Binding-site contacts:
Ligand atom C7 contacts residue GLN278 of chain 52.F at 3.9 Å.
Ligand atom O7 contacts residue LEU62 of chain 52.F at 3.9 Å.
Ligand atom O8 contacts residue GLN278 of chain 52.F at 3.5 Å (h-bond).
Ligand atom O9 contacts residue LEU67 of chain 52.F at 2.3 Å.
Ligand atom C11 contacts residue ASN272 of chain 52.F at 3.6 Å.
Ligand atom O1B contacts residue ASN272 of chain 52.F at 3.4 Å (h-bond).
Ligand atom O9 contacts residue GLN278 of chain 52.F at 4.1 Å.
Ligand atom O1B contacts residue LYS68 of chain 52.F at 3.0 Å (salt-bridge).
Ligand atom C6 contacts residue LYS68 of chain 52.F at 4.0 Å.
Ligand atom C8 contacts residue LYS68 of chain 52.F at 3.5 Å.
Ligand atom C1 contacts residue THR276 of chain 52.F at 3.1 Å.
Ligand atom C9 contacts residue GLN278 of chain 52.F at 3.3 Å.
Ligand atom O1A contacts residue SER274 of chain 52.F at 3.8 Å.
Ligand atom C11 contacts residue LEU62 of chain 52.F at 3.9 Å (hydrophobic).
Ligand atom C10 contacts residue LEU62 of chain 52.F at 3.6 Å (hydrophobic).
Ligand atom N5 contacts residue GLN278 of chain 52.F at 3.9 Å.
Ligand atom O1B contacts residue THR276 of chain 52.F at 2.4 Å (h-bond).
Ligand atom C6 contacts residue ASN272 of chain 52.F at 3.6 Å.
Ligand atom C11 contacts residue HIS138 of chain 53.F at 3.1 Å.
Ligand atom O4 contacts residue ASP74 of chain 51.F at 4.0 Å.
Ligand atom C11 contacts residue THR276 of chain 52.F at 3.2 Å.
Ligand atom C11 contacts residue GLN278 of chain 52.F at 3.5 Å.
Ligand atom C11 contacts residue PHE270 of chain 52.F at 3.9 Å (hydrophobic).
Ligand atom C11 contacts residue PHE65 of chain 52.F at 4.0 Å (hydrophobic).
Ligand atom O8 contacts residue LYS68 of chain 52.F at 3.1 Å.
Ligand atom C11 contacts residue PHE75 of chain 51.F at 3.5 Å (hydrophobic).
Ligand atom O9 contacts residue LYS68 of chain 52.F at 2.5 Å (salt-bridge).
Ligand atom O10 contacts residue PHE75 of chain 51.F at 3.9 Å.
Ligand atom O8 contacts residue ASN272 of chain 52.F at 3.3 Å (h-bond).
Ligand atom O1A contacts residue ASN272 of chain 52.F at 4.1 Å.
Ligand atom O1A contacts residue THR276 of chain 52.F at 3.3 Å (h-bond).
Ligand atom C9 contacts residue LEU67 of chain 52.F at 3.4 Å (hydrophobic).
Ligand atom O10 contacts residue LEU62 of chain 52.F at 3.2 Å.
Ligand atom C1 contacts residue ASN272 of chain 52.F at 3.9 Å.
Ligand atom C10 contacts residue ASN272 of chain 52.F at 3.9 Å.
Ligand atom C10 contacts residue GLN278 of chain 52.F at 4.1 Å.
Ligand atom N5 contacts residue ASN272 of chain 52.F at 3.2 Å (h-bond).
Ligand atom O8 contacts residue THR276 of chain 52.F at 3.9 Å.
Ligand atom C8 contacts residue GLN278 of chain 52.F at 3.7 Å.
Ligand atom C9 contacts residue LYS68 of chain 52.F at 3.6 Å.

This protein binds this small molecule.
Small molecule (SMILES): CC(=O)N[C@H]1[C@H]([C@H](O)[C@H](O)CO)O[C@@](O[C@H](CO)[C@@H](O)[C@@H]2O[C@@H](C(=O)O)C[C@H](O)[C@H]2NC(C)=O)(C(=O)O)C[C@@H]1O

Sequence of chain 53.F:
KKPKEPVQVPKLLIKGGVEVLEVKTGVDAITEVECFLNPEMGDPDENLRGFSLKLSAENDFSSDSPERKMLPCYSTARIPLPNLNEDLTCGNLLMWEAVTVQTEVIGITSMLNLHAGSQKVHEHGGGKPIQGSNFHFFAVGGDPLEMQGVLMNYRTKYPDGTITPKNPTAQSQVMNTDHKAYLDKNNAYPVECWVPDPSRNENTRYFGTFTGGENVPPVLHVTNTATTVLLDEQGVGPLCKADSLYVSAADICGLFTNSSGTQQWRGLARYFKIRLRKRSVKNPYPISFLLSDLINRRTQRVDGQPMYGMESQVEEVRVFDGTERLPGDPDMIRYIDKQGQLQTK

Sequence of chain 52.F:
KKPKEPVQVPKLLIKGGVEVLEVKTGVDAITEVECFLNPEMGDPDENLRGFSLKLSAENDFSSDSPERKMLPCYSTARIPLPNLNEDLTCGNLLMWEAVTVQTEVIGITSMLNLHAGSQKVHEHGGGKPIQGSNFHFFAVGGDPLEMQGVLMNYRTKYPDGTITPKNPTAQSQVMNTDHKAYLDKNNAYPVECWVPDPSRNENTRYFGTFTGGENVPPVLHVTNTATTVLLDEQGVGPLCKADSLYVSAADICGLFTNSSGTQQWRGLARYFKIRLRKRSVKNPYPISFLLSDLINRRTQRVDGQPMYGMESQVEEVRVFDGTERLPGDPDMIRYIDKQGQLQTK

Sequence of chain 51.F:
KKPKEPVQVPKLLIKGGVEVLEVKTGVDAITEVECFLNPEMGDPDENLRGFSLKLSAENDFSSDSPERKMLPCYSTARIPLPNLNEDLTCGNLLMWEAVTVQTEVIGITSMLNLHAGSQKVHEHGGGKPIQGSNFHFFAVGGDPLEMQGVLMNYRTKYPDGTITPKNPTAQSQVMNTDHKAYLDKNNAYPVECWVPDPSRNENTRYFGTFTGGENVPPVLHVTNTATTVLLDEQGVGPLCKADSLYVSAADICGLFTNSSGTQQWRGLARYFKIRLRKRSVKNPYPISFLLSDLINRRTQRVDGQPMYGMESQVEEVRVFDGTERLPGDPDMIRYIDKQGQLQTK